A protein and the small-molecule ligand that binds it are described below.
Small molecule (SMILES): CC[C@H](C)[C@H](NC(=O)[C@@H](N)CC[Se]C)C(=O)N[C@@H](CC(C)C)C(=O)NCC(=O)N[C@@H](C(=O)N[C@H](C(=O)N[C@@H](Cc1ccccc1)C(=O)N[C@@H](CC(=O)N[C@H](C(=O)O)C(C)C)c1ccccc1[N+](=O)O)C(C)C)c1ccccc1[N+](=O)O

Sequence of chain 1.A:
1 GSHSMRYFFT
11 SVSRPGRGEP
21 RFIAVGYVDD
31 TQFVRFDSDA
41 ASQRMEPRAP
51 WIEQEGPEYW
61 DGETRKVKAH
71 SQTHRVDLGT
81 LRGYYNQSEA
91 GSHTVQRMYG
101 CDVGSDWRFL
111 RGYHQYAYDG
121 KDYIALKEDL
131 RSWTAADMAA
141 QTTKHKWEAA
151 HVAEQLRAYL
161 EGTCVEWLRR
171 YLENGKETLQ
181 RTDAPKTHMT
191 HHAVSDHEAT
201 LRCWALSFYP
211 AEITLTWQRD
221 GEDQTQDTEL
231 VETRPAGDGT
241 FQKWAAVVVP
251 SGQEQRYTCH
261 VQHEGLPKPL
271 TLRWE

Binding-site contacts:
Ligand atom CB contacts residue TYR99 of chain 1.A at 3.4 Å (hydrophobic).
Ligand atom CAF contacts residue VAL76 of chain 1.A at 3.4 Å (hydrophobic).
Ligand atom O contacts residue TYR159 of chain 1.A at 2.4 Å (h-bond).
Ligand atom CG contacts residue GLU63 of chain 1.A at 3.0 Å.
Ligand atom CE1 contacts residue TRP147 of chain 1.A at 3.4 Å (hydrophobic).
Ligand atom O contacts residue TYR159 of chain 1.A at 3.3 Å.
Ligand atom OXT contacts residue TYR84 of chain 1.A at 2.8 Å (h-bond).
Ligand atom CD1 contacts residue VAL67 of chain 1.A at 3.5 Å (hydrophobic).
Ligand atom CD1 contacts residue LYS66 of chain 1.A at 3.5 Å.
Ligand atom CE contacts residue LYS66 of chain 1.A at 3.1 Å.
Ligand atom CAF contacts residue THR73 of chain 1.A at 3.3 Å.
Ligand atom CB contacts residue THR143 of chain 1.A at 3.5 Å.
Ligand atom CB contacts residue TYR99 of chain 1.A at 3.2 Å (hydrophobic).
Ligand atom CG2 contacts residue ASP77 of chain 1.A at 3.5 Å.
Ligand atom OXT contacts residue THR143 of chain 1.A at 2.9 Å (h-bond).
Ligand atom N contacts residue GLU63 of chain 1.A at 3.4 Å (salt-bridge).
Ligand atom CZ contacts residue HIS114 of chain 1.A at 3.3 Å.
Ligand atom CAH contacts residue ASP77 of chain 1.A at 3.5 Å.
Ligand atom O contacts residue HIS70 of chain 1.A at 3.5 Å (h-bond).
Ligand atom CA contacts residue TYR7 of chain 1.A at 3.2 Å (hydrophobic).
Ligand atom O contacts residue TRP147 of chain 1.A at 2.9 Å (h-bond).
Ligand atom CAJ contacts residue ASP77 of chain 1.A at 3.3 Å.
Ligand atom SE contacts residue TRP167 of chain 1.A at 3.5 Å.
Ligand atom C contacts residue TYR159 of chain 1.A at 3.4 Å (hydrophobic).
Ligand atom CE1 contacts residue ARG97 of chain 1.A at 3.1 Å.
Ligand atom CD1 contacts residue TYR159 of chain 1.A at 3.3 Å (hydrophobic).
Ligand atom N contacts residue ASP77 of chain 1.A at 3.4 Å (salt-bridge).
Ligand atom CA contacts residue TYR159 of chain 1.A at 3.4 Å (hydrophobic).
Ligand atom N contacts residue TYR7 of chain 1.A at 2.7 Å (h-bond).
Ligand atom CA contacts residue TYR171 of chain 1.A at 3.4 Å (hydrophobic).
Ligand atom CD1 contacts residue ARG97 of chain 1.A at 3.1 Å.
Ligand atom C contacts residue TYR159 of chain 1.A at 3.4 Å (hydrophobic).
Ligand atom CG2 contacts residue TYR7 of chain 1.A at 3.2 Å (hydrophobic).
Ligand atom N contacts residue TYR171 of chain 1.A at 2.5 Å (h-bond).
Ligand atom CE2 contacts residue VAL152 of chain 1.A at 3.5 Å (hydrophobic).
Ligand atom O contacts residue LYS66 of chain 1.A at 3.3 Å.
Ligand atom C contacts residue TYR7 of chain 1.A at 3.3 Å (hydrophobic).
Ligand atom CAH contacts residue THR73 of chain 1.A at 3.3 Å.
Ligand atom OXT contacts residue LYS146 of chain 1.A at 3.4 Å.
Ligand atom N contacts residue TYR99 of chain 1.A at 2.9 Å (h-bond).